Binding-site contacts:
Ligand atom C3 contacts residue TYR31 of chain 1.J at 4.4 Å (hydrophobic).
Ligand atom C8 contacts residue GLU226 of chain 1.A at 4.3 Å.
Ligand atom O3 contacts residue ASN59 of chain 1.A at 3.8 Å.
Ligand atom N2 contacts residue TYR31 of chain 1.J at 4.1 Å.
Ligand atom O7 contacts residue TYR33 of chain 1.J at 3.6 Å.
Ligand atom O3 contacts residue TYR31 of chain 1.J at 3.6 Å (h-bond).
Ligand atom C7 contacts residue ASN227 of chain 1.A at 3.5 Å.
Ligand atom C8 contacts residue THR187 of chain 1.A at 3.8 Å.
Ligand atom C4 contacts residue ASN227 of chain 1.A at 4.3 Å.
Ligand atom O6 contacts residue ASN227 of chain 1.A at 4.5 Å.
Ligand atom C8 contacts residue PHE92 of chain 1.J at 3.7 Å (hydrophobic).
Ligand atom C8 contacts residue TYR33 of chain 1.J at 3.8 Å (hydrophobic).
Ligand atom C8 contacts residue ASN32 of chain 1.J at 4.5 Å.
Ligand atom C8 contacts residue ALA106 of chain 1.G at 3.8 Å (hydrophobic).
Ligand atom O7 contacts residue ASN59 of chain 1.A at 4.2 Å.
Ligand atom O7 contacts residue TYR31 of chain 1.J at 3.0 Å (h-bond).
Ligand atom C7 contacts residue TYR31 of chain 1.J at 3.7 Å (hydrophobic).
Ligand atom N2 contacts residue ASN227 of chain 1.A at 3.0 Å (h-bond).
Ligand atom C2 contacts residue TYR31 of chain 1.J at 4.0 Å (hydrophobic).
Ligand atom O7 contacts residue ASN227 of chain 1.A at 3.7 Å.
Ligand atom O5 contacts residue ASN227 of chain 1.A at 2.3 Å (h-bond).
Ligand atom C7 contacts residue PHE92 of chain 1.J at 4.0 Å (hydrophobic).
Ligand atom C7 contacts residue TYR33 of chain 1.J at 4.1 Å (hydrophobic).
Ligand atom C1 contacts residue ASN227 of chain 1.A at 1.4 Å.
Ligand atom C2 contacts residue ASN227 of chain 1.A at 2.6 Å.
Ligand atom C1 contacts residue GLU226 of chain 1.A at 4.2 Å.
Ligand atom O7 contacts residue ASN32 of chain 1.J at 4.4 Å.
Ligand atom C7 contacts residue ASN59 of chain 1.A at 4.3 Å.
Ligand atom O5 contacts residue GLU226 of chain 1.A at 4.0 Å.
Ligand atom C5 contacts residue ASN227 of chain 1.A at 3.6 Å.
Ligand atom C3 contacts residue ASN227 of chain 1.A at 3.9 Å.
Ligand atom O7 contacts residue PHE92 of chain 1.J at 3.7 Å.

Sequence of chain 1.A:
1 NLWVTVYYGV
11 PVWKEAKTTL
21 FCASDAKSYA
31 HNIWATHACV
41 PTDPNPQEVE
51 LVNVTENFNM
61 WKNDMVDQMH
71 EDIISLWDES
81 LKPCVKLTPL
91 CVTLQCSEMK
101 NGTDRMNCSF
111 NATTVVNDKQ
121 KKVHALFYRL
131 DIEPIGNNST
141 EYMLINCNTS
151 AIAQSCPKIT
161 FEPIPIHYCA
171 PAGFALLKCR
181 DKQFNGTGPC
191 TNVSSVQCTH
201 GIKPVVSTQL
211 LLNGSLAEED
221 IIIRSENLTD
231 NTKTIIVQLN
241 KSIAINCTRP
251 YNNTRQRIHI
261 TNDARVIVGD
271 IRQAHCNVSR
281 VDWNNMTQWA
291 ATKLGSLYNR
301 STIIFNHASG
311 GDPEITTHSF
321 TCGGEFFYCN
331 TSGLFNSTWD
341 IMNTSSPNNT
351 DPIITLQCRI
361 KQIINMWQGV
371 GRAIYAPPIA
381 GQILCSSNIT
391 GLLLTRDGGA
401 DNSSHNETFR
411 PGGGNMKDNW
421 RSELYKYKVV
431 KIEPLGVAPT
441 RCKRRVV

Sequence of chain 1.G:
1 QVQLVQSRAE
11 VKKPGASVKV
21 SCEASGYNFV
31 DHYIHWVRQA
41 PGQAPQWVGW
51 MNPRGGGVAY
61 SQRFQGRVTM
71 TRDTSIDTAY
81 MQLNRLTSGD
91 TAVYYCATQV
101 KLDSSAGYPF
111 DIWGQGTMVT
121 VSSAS

This protein binds this small molecule.
Small molecule (SMILES): CC(=O)N[C@H]1[C@H](O[C@H]2[C@H](O)[C@@H](NC(C)=O)CO[C@@H]2CO)O[C@H](CO)[C@@H](O)[C@@H]1O

Sequence of chain 1.J:
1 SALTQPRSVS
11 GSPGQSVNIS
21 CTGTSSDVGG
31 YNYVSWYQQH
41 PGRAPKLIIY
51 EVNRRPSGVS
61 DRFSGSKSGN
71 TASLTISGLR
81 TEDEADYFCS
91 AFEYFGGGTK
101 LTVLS